Binding-site contacts:
Ligand atom CBB contacts residue ILE53 of chain 1.A at 3.5 Å (hydrophobic).
Ligand atom CBD contacts residue TYR74 of chain 1.A at 3.3 Å (hydrophobic).
Ligand atom C4A contacts residue ASP72 of chain 1.A at 3.5 Å.
Ligand atom CMA contacts residue TYR103 of chain 1.A at 3.6 Å (hydrophobic).
Ligand atom OC contacts residue VAL70 of chain 1.A at 3.6 Å.
Ligand atom O1A contacts residue TYR83 of chain 1.A at 2.6 Å (h-bond).
Ligand atom NA contacts residue TYR103 of chain 1.A at 3.3 Å.
Ligand atom CBA contacts residue TYR83 of chain 1.A at 3.4 Å (hydrophobic).
Ligand atom C1A contacts residue TYR103 of chain 1.A at 3.5 Å (hydrophobic).
Ligand atom CMD contacts residue ALA100 of chain 1.A at 3.5 Å (hydrophobic).
Ligand atom O1A contacts residue ARG87 of chain 1.A at 3.0 Å (salt-bridge).
Ligand atom C1C contacts residue ASP72 of chain 1.A at 3.6 Å.
Ligand atom C4A contacts residue PHE75 of chain 1.A at 3.5 Å (hydrophobic).
Ligand atom OC contacts residue ASP72 of chain 1.A at 3.6 Å.
Ligand atom CBC contacts residue CYS73 of chain 1.A at 1.8 Å (hydrophobic).
Ligand atom CGA contacts residue TYR83 of chain 1.A at 3.5 Å (hydrophobic).
Ligand atom C3A contacts residue PHE75 of chain 1.A at 3.6 Å (hydrophobic).
Ligand atom NC contacts residue ASP72 of chain 1.A at 2.7 Å (salt-bridge).
Ligand atom C4D contacts residue TYR74 of chain 1.A at 3.5 Å (hydrophobic).
Ligand atom NB contacts residue TYR103 of chain 1.A at 3.5 Å (h-bond).
Ligand atom OB contacts residue HIS133 of chain 1.A at 3.3 Å (h-bond).
Ligand atom NA contacts residue ASP72 of chain 1.A at 2.7 Å (salt-bridge).
Ligand atom CGA contacts residue ARG87 of chain 1.A at 3.4 Å.
Ligand atom CAC contacts residue SER102 of chain 1.A at 3.6 Å.
Ligand atom CAC contacts residue CYS73 of chain 1.A at 2.8 Å (hydrophobic).
Ligand atom CMD contacts residue SER102 of chain 1.A at 3.3 Å.
Ligand atom C3C contacts residue CYS73 of chain 1.A at 3.3 Å (hydrophobic).
Ligand atom C3A contacts residue TYR103 of chain 1.A at 3.4 Å (hydrophobic).
Ligand atom C4A contacts residue TYR103 of chain 1.A at 3.4 Å (hydrophobic).
Ligand atom CHD contacts residue SER102 of chain 1.A at 3.5 Å.
Ligand atom CHB contacts residue ASP72 of chain 1.A at 3.5 Å.
Ligand atom C2A contacts residue TYR103 of chain 1.A at 3.6 Å (hydrophobic).
Ligand atom CMC contacts residue ARG71 of chain 1.A at 3.5 Å.
Ligand atom CHD contacts residue CYS73 of chain 1.A at 3.4 Å (hydrophobic).
Ligand atom C4C contacts residue ASP72 of chain 1.A at 3.6 Å.
Ligand atom OB contacts residue SER131 of chain 1.A at 2.5 Å (h-bond).
Ligand atom CAA contacts residue GLN89 of chain 1.A at 3.4 Å.
Ligand atom O2A contacts residue ARG87 of chain 1.A at 3.4 Å (salt-bridge).
Ligand atom ND contacts residue ASP72 of chain 1.A at 2.8 Å (salt-bridge).
Ligand atom OB contacts residue ILE115 of chain 1.A at 3.3 Å.

Sequence of chain 1.A:
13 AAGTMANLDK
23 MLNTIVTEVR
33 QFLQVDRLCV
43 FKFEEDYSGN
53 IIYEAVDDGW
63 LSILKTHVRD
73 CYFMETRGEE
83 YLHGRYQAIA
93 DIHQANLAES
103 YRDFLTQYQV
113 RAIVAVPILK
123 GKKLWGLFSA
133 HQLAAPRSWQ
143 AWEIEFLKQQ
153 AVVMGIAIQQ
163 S

The protein below binds the small molecule below.
Small molecule (SMILES): C=CC1=C(C)/C(=C/c2[nH]c(/C=C3\N=C(/C=C4\NC(=O)C(C)=C4C=C)C(C)=C3CCC(=O)O)c(CCC(=O)O)c2C)NC1=O